This protein binds this small molecule.
Small molecule (SMILES): O=C(O)c1ccc(O)c2ncccc12

Sequence of chain 1.B:
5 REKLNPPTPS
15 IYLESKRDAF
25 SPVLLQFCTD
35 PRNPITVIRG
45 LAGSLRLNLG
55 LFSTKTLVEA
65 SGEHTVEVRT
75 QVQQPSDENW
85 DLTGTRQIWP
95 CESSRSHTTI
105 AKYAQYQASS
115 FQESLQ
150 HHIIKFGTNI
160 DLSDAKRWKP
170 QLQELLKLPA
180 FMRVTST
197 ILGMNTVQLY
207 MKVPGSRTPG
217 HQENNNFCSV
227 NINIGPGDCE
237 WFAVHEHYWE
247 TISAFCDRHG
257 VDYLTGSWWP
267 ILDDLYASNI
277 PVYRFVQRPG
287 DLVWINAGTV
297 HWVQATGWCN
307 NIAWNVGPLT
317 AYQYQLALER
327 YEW

Binding-site contacts:
Ligand atom CAN contacts residue THR214 of chain 1.B at 3.8 Å.
Ligand atom CAG contacts residue VAL299 of chain 1.B at 3.7 Å (hydrophobic).
Ligand atom CAL contacts residue THR214 of chain 1.B at 3.7 Å.
Ligand atom CAM contacts residue THR214 of chain 1.B at 3.5 Å.
Ligand atom CAH contacts residue TYR206 of chain 1.B at 3.4 Å (hydrophobic).
Ligand atom CAE contacts residue NI1 of chain 1.K at 3.1 Å.
Ligand atom CAD contacts residue TYR206 of chain 1.B at 3.2 Å (hydrophobic).
Ligand atom CAG contacts residue TRP237 of chain 1.B at 3.6 Å (hydrophobic).
Ligand atom NAI contacts residue THR214 of chain 1.B at 4.1 Å.
Ligand atom CAH contacts residue THR214 of chain 1.B at 3.4 Å.
Ligand atom CAJ contacts residue LYS208 of chain 1.B at 3.2 Å.
Ligand atom NAI contacts residue HIS217 of chain 1.B at 3.2 Å (h-bond).
Ligand atom CAK contacts residue HIS297 of chain 1.B at 3.4 Å.
Ligand atom OAC contacts residue HIS217 of chain 1.B at 3.1 Å (h-bond).
Ligand atom NAI contacts residue NI1 of chain 1.K at 2.1 Å (h-bond).
Ligand atom OAB contacts residue LYS208 of chain 1.B at 2.7 Å (salt-bridge).
Ligand atom CAN contacts residue HIS217 of chain 1.B at 3.8 Å.
Ligand atom CAF contacts residue HIS297 of chain 1.B at 3.8 Å.
Ligand atom CAJ contacts residue ASN227 of chain 1.B at 3.7 Å.
Ligand atom CAE contacts residue TYR206 of chain 1.B at 3.6 Å (hydrophobic).
Ligand atom OAC contacts residue NI1 of chain 1.K at 2.1 Å (h-bond).
Ligand atom OAA contacts residue PHE155 of chain 1.B at 3.7 Å.
Ligand atom CAF contacts residue VAL299 of chain 1.B at 4.1 Å (hydrophobic).
Ligand atom CAN contacts residue NI1 of chain 1.K at 2.9 Å.
Ligand atom CAK contacts residue HIS217 of chain 1.B at 3.7 Å.
Ligand atom OAA contacts residue LYS208 of chain 1.B at 3.1 Å (salt-bridge).
Ligand atom OAA contacts residue THR214 of chain 1.B at 2.4 Å (h-bond).
Ligand atom CAF contacts residue ASN227 of chain 1.B at 3.8 Å.
Ligand atom CAL contacts residue ASN227 of chain 1.B at 3.5 Å.
Ligand atom OAC contacts residue GLU219 of chain 1.B at 2.9 Å (salt-bridge).
Ligand atom CAK contacts residue NI1 of chain 1.K at 2.9 Å.
Ligand atom OAC contacts residue HIS297 of chain 1.B at 2.6 Å (h-bond).
Ligand atom OAC contacts residue SER225 of chain 1.B at 3.9 Å.
Ligand atom OAB contacts residue ASN227 of chain 1.B at 3.0 Å (h-bond).
Ligand atom CAF contacts residue TRP237 of chain 1.B at 3.5 Å (hydrophobic).
Ligand atom CAJ contacts residue THR214 of chain 1.B at 3.4 Å.
Ligand atom OAB contacts residue ASN307 of chain 1.B at 3.9 Å.
Ligand atom CAG contacts residue ASN227 of chain 1.B at 3.1 Å.
Ligand atom CAD contacts residue THR214 of chain 1.B at 4.0 Å.
Ligand atom CAE contacts residue HIS217 of chain 1.B at 4.0 Å.